Binding-site contacts:
Ligand atom CE contacts residue GLU148 of chain 1.A at 3.5 Å.
Ligand atom CA contacts residue GLU201 of chain 1.A at 3.8 Å.
Ligand atom CD2 contacts residue TYR149 of chain 1.A at 3.5 Å (hydrophobic).
Ligand atom CZ contacts residue GLU148 of chain 1.A at 2.7 Å.
Ligand atom CA contacts residue LEU30 of chain 1.A at 3.7 Å (hydrophobic).
Ligand atom O contacts residue LEU30 of chain 1.A at 3.0 Å.
Ligand atom CG contacts residue MET145 of chain 1.A at 3.4 Å (hydrophobic).
Ligand atom C contacts residue LEU30 of chain 1.A at 3.6 Å (hydrophobic).
Ligand atom O contacts residue THR31 of chain 1.A at 2.9 Å (h-bond).
Ligand atom CE2 contacts residue GLU148 of chain 1.A at 3.3 Å.
Ligand atom OG1 contacts residue LEU30 of chain 1.A at 3.5 Å (h-bond).
Ligand atom C contacts residue LEU30 of chain 1.A at 3.6 Å (hydrophobic).
Ligand atom CA contacts residue THR31 of chain 1.A at 3.8 Å.
Ligand atom N contacts residue GLU201 of chain 1.A at 2.6 Å (salt-bridge).
Ligand atom CG contacts residue GLU201 of chain 1.A at 3.6 Å.
Ligand atom CA contacts residue GLU201 of chain 1.A at 3.4 Å.
Ligand atom CE1 contacts residue TRP198 of chain 1.A at 3.3 Å (hydrophobic).
Ligand atom N contacts residue ASN29 of chain 1.A at 3.3 Å (h-bond).
Ligand atom CB contacts residue TYR149 of chain 1.A at 3.5 Å (hydrophobic).
Ligand atom OG1 contacts residue ASN29 of chain 1.A at 2.9 Å (h-bond).
Ligand atom CE2 contacts residue MET145 of chain 1.A at 3.7 Å (hydrophobic).
Ligand atom CZ contacts residue CYS204 of chain 1.A at 3.4 Å (hydrophobic).
Ligand atom C contacts residue GLU201 of chain 1.A at 3.6 Å.
Ligand atom CD1 contacts residue MET145 of chain 1.A at 3.7 Å (hydrophobic).
Ligand atom CD contacts residue GLU201 of chain 1.A at 3.2 Å.
Ligand atom NE contacts residue GLU201 of chain 1.A at 3.6 Å.
Ligand atom CD1 contacts residue GLU201 of chain 1.A at 3.8 Å.
Ligand atom OG contacts residue TYR149 of chain 1.A at 3.1 Å (h-bond).
Ligand atom CD1 contacts residue TRP198 of chain 1.A at 3.8 Å (hydrophobic).
Ligand atom CD2 contacts residue MET145 of chain 1.A at 3.4 Å (hydrophobic).
Ligand atom CG contacts residue GLU201 of chain 1.A at 3.7 Å.
Ligand atom CE1 contacts residue CYS204 of chain 1.A at 3.6 Å (hydrophobic).
Ligand atom CD2 contacts residue GLU201 of chain 1.A at 3.6 Å.
Ligand atom N contacts residue LEU30 of chain 1.A at 3.6 Å.
Ligand atom CB contacts residue GLU201 of chain 1.A at 3.1 Å.
Ligand atom CE2 contacts residue TYR149 of chain 1.A at 3.5 Å (hydrophobic).
Ligand atom CZ contacts residue MET145 of chain 1.A at 3.7 Å (hydrophobic).
Ligand atom N contacts residue THR31 of chain 1.A at 2.7 Å (h-bond).
Ligand atom NZ contacts residue GLU148 of chain 1.A at 3.6 Å (salt-bridge).
Ligand atom CE1 contacts residue GLU148 of chain 1.A at 3.8 Å.

Sequence of chain 1.A:
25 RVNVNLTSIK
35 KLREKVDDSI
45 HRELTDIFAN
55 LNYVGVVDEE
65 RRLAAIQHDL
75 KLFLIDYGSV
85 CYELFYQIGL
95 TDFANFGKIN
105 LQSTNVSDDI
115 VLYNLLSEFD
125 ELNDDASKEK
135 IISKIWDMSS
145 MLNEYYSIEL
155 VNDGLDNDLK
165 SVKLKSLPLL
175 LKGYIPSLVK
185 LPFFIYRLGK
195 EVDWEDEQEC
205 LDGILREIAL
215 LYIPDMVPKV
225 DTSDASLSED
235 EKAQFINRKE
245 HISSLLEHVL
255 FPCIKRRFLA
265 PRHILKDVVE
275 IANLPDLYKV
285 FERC

A protein and the small-molecule ligand that binds it are described below.
Small molecule (SMILES): C[C@@H](O)[C@H](N)C(=O)N[C@@H](CCCN=C(N)N)C(=O)N[C@@H](CO)C(=O)N[C@@H](CCCCN)C(=O)N[C@@H](Cc1ccccc1)C(=O)N[C@@H](Cc1ccccc1)C(=O)N[C@H](C=O)CC(N)=O